This small molecule binds to this protein.
Small molecule (SMILES): CC(=O)N[C@@H]1[C@@H](O)[C@H](O)[C@@H](CO)O[C@H]1O

Sequence of chain 1.L:
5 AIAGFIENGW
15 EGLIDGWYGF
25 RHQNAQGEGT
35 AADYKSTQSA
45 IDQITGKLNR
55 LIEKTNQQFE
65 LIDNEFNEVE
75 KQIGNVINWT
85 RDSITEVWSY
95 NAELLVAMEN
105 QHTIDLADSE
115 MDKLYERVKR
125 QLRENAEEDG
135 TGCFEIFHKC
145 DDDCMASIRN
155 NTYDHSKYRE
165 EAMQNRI

Binding-site contacts:
Ligand atom C8 contacts residue GLU72 of chain 1.L at 4.0 Å.
Ligand atom C7 contacts residue ASN79 of chain 1.L at 3.1 Å.
Ligand atom O6 contacts residue ARG295 of chain 1.K at 4.0 Å.
Ligand atom C8 contacts residue LYS75 of chain 1.L at 3.8 Å.
Ligand atom N2 contacts residue ASN82 of chain 1.L at 3.1 Å (h-bond).
Ligand atom O3 contacts residue GLU72 of chain 1.L at 4.0 Å.
Ligand atom N2 contacts residue ASN79 of chain 1.L at 4.0 Å.
Ligand atom C4 contacts residue ASN82 of chain 1.L at 4.2 Å.
Ligand atom C2 contacts residue ASN82 of chain 1.L at 2.5 Å.
Ligand atom C5 contacts residue ASN82 of chain 1.L at 3.7 Å.
Ligand atom O7 contacts residue ASN79 of chain 1.L at 3.1 Å (h-bond).
Ligand atom C3 contacts residue ASN82 of chain 1.L at 3.8 Å.
Ligand atom C7 contacts residue ASN82 of chain 1.L at 4.0 Å.
Ligand atom O5 contacts residue ASN82 of chain 1.L at 2.3 Å (h-bond).
Ligand atom N2 contacts residue GLU72 of chain 1.L at 4.3 Å.
Ligand atom C1 contacts residue ASN82 of chain 1.L at 1.5 Å.
Ligand atom C8 contacts residue ASN79 of chain 1.L at 2.8 Å.

Sequence of chain 1.K:
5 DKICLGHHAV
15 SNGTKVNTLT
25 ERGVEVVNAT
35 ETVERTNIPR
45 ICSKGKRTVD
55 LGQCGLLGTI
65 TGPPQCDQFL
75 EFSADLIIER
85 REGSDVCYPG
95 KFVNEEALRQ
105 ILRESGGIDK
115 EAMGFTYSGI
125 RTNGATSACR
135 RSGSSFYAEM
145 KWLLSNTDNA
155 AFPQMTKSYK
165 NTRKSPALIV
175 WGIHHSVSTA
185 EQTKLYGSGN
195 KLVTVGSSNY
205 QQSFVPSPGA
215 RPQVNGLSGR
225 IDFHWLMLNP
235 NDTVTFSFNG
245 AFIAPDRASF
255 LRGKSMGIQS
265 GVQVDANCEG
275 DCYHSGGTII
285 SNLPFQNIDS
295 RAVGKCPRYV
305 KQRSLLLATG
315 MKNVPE